Sequence of chain 1.A:
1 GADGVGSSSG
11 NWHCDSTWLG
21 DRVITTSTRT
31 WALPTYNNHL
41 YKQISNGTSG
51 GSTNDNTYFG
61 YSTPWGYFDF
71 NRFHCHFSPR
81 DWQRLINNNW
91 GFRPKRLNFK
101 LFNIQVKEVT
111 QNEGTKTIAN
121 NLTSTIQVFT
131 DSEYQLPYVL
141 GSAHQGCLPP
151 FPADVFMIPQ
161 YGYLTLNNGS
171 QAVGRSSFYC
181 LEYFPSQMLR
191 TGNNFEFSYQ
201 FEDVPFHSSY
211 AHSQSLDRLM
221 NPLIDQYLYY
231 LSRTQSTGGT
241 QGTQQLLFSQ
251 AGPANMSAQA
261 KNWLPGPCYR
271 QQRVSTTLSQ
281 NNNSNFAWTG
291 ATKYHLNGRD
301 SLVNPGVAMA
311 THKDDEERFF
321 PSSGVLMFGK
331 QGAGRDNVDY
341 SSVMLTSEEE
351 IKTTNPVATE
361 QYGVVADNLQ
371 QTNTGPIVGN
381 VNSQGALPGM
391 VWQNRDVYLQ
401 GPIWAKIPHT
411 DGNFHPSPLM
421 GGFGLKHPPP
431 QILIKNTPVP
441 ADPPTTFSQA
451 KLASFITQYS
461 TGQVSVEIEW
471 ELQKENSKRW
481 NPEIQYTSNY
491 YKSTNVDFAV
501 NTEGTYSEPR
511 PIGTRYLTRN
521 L

Binding-site contacts:
Ligand atom C2' contacts residue DA1 of chain 1.JB at 3.7 Å.
Ligand atom C4' contacts residue DA1 of chain 1.JB at 3.7 Å.
Ligand atom C5' contacts residue DA1 of chain 1.JB at 3.6 Å.
Ligand atom O3' contacts residue PRO205 of chain 1.A at 4.1 Å.
Ligand atom O3' contacts residue DA1 of chain 1.JB at 1.6 Å.
Ligand atom C2' contacts residue PRO205 of chain 1.A at 4.5 Å (hydrophobic).
Ligand atom C3' contacts residue DA1 of chain 1.JB at 2.6 Å.
Ligand atom O5' contacts residue DA1 of chain 1.JB at 3.9 Å.

This small molecule binds to this protein.
Small molecule (SMILES): Nc1ccn([C@H]2C[C@H](O)[C@@H](COP(=O)(O)O)O2)c(=O)n1